Binding-site contacts:
Ligand atom C2 contacts residue ASN74 of chain 1.E at 2.4 Å.
Ligand atom C4 contacts residue ASN74 of chain 1.E at 4.1 Å.
Ligand atom C7 contacts residue ASN74 of chain 1.E at 3.7 Å.
Ligand atom C1 contacts residue ASN74 of chain 1.E at 1.4 Å.
Ligand atom N2 contacts residue ASN74 of chain 1.E at 3.0 Å (h-bond).
Ligand atom C5 contacts residue ASN74 of chain 1.E at 3.6 Å.
Ligand atom C3 contacts residue ASN74 of chain 1.E at 3.8 Å.
Ligand atom C1 contacts residue SER76 of chain 1.E at 3.7 Å.
Ligand atom C6 contacts residue HIS77 of chain 1.E at 3.9 Å.
Ligand atom C5 contacts residue SER76 of chain 1.E at 4.1 Å.
Ligand atom O5 contacts residue ASN74 of chain 1.E at 2.3 Å (h-bond).
Ligand atom O7 contacts residue ASN74 of chain 1.E at 3.9 Å.
Ligand atom O5 contacts residue SER76 of chain 1.E at 4.0 Å.

The protein below binds the small molecule below.
Small molecule (SMILES): CC(=O)N[C@@H]1[C@@H](O)[C@H](O)[C@@H](CO)O[C@H]1O

Sequence of chain 1.E:
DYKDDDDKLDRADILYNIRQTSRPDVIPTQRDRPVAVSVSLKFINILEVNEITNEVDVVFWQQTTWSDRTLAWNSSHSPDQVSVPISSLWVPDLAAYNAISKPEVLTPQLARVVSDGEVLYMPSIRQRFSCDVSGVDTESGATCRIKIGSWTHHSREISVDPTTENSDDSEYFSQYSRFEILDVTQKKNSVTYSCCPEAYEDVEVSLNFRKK